Sequence of chain 1.A:
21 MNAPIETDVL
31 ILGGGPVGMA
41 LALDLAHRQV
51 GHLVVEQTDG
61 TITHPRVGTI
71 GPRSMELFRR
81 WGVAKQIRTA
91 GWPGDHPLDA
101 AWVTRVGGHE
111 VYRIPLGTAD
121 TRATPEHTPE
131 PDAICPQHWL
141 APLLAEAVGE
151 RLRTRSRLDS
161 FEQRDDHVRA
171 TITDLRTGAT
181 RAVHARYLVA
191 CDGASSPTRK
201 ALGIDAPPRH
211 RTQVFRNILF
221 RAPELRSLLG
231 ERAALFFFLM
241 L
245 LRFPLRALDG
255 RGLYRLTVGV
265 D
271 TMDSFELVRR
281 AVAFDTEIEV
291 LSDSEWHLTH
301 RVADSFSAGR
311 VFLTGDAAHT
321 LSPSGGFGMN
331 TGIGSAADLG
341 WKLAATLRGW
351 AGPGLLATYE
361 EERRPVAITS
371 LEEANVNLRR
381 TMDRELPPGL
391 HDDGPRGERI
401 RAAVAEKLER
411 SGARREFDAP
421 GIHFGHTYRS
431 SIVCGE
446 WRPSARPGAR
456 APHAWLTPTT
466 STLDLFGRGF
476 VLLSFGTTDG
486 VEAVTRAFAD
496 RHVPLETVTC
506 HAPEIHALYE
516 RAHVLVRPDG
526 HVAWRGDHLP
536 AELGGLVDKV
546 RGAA

A protein and the small-molecule ligand that binds it are described below.
Small molecule (SMILES): O=C1NCc2c1c1c3ccccc3[nH]c1c1[nH]c3ccccc3c21

Binding-site contacts:
Ligand atom N13 contacts residue GLU416 of chain 1.A at 2.7 Å (salt-bridge).
Ligand atom C16 contacts residue PRO323 of chain 1.A at 3.8 Å (hydrophobic).
Ligand atom C14 contacts residue GLU416 of chain 1.A at 3.8 Å.
Ligand atom C1 contacts residue PHE236 of chain 1.A at 3.7 Å (hydrophobic).
Ligand atom C7 contacts residue PRO323 of chain 1.A at 3.9 Å (hydrophobic).
Ligand atom C1 contacts residue GLY326 of chain 1.A at 3.9 Å.
Ligand atom C9 contacts residue PHE215 of chain 1.A at 3.8 Å (hydrophobic).
Ligand atom C5 contacts residue FAD1 of chain 1.C at 3.5 Å.
Ligand atom C1 contacts residue GLY325 of chain 1.A at 3.2 Å.
Ligand atom C15 contacts residue PRO323 of chain 1.A at 3.5 Å (hydrophobic).
Ligand atom C10 contacts residue THR381 of chain 1.A at 3.3 Å.
Ligand atom N12 contacts residue GLU416 of chain 1.A at 3.0 Å (salt-bridge).
Ligand atom C3 contacts residue PHE236 of chain 1.A at 3.5 Å (hydrophobic).
Ligand atom O24 contacts residue FAD1 of chain 1.C at 3.2 Å (h-bond).
Ligand atom N13 contacts residue SER324 of chain 1.A at 3.8 Å.
Ligand atom C11 contacts residue THR381 of chain 1.A at 3.1 Å.
Ligand atom C17 contacts residue SER324 of chain 1.A at 3.9 Å.
Ligand atom C5 contacts residue PRO323 of chain 1.A at 3.8 Å (hydrophobic).
Ligand atom C4 contacts residue PRO323 of chain 1.A at 3.7 Å (hydrophobic).
Ligand atom C2 contacts residue GLY325 of chain 1.A at 3.7 Å.
Ligand atom C17 contacts residue GLU416 of chain 1.A at 3.4 Å.
Ligand atom C3 contacts residue GLY326 of chain 1.A at 3.5 Å.
Ligand atom C11 contacts residue LEU378 of chain 1.A at 4.0 Å (hydrophobic).
Ligand atom C14 contacts residue GLY325 of chain 1.A at 3.4 Å.
Ligand atom C8 contacts residue PRO248 of chain 1.A at 4.0 Å (hydrophobic).
Ligand atom C4 contacts residue GLY326 of chain 1.A at 3.8 Å.
Ligand atom C16 contacts residue PHE236 of chain 1.A at 4.0 Å (hydrophobic).
Ligand atom C3 contacts residue THR69 of chain 1.A at 3.4 Å.
Ligand atom C18 contacts residue GLU416 of chain 1.A at 3.5 Å.
Ligand atom C4 contacts residue PHE236 of chain 1.A at 3.5 Å (hydrophobic).
Ligand atom C14 contacts residue PRO323 of chain 1.A at 4.0 Å (hydrophobic).
Ligand atom C2 contacts residue PHE236 of chain 1.A at 3.7 Å (hydrophobic).
Ligand atom C10 contacts residue LEU378 of chain 1.A at 3.6 Å (hydrophobic).
Ligand atom N13 contacts residue GLY325 of chain 1.A at 3.7 Å.
Ligand atom N6 contacts residue FAD1 of chain 1.C at 3.2 Å (h-bond).
Ligand atom C15 contacts residue PHE236 of chain 1.A at 3.5 Å (hydrophobic).
Ligand atom C14 contacts residue PHE236 of chain 1.A at 3.6 Å (hydrophobic).
Ligand atom C9 contacts residue LEU378 of chain 1.A at 3.8 Å (hydrophobic).
Ligand atom C2 contacts residue GLY326 of chain 1.A at 3.5 Å.
Ligand atom N12 contacts residue PHE238 of chain 1.A at 3.8 Å.